Sequence of chain 43.E:
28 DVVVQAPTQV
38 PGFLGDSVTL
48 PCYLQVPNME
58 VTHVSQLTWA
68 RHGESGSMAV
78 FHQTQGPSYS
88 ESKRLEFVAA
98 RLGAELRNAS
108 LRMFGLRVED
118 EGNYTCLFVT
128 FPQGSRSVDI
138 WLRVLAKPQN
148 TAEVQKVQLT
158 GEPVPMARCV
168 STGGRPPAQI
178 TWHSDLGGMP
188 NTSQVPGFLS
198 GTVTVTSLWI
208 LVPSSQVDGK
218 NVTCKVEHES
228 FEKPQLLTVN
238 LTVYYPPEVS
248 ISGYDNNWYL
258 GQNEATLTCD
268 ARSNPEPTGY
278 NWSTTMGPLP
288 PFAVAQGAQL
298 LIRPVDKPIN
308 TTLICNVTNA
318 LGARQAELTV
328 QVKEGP

Binding-site contacts:
Ligand atom O7 contacts residue ASN188 of chain 43.E at 4.2 Å.
Ligand atom O6 contacts residue ASN188 of chain 43.E at 4.5 Å.
Ligand atom C4 contacts residue ASN188 of chain 43.E at 4.2 Å.
Ligand atom C5 contacts residue ASN188 of chain 43.E at 3.6 Å.
Ligand atom C2 contacts residue ASN188 of chain 43.E at 2.6 Å.
Ligand atom C3 contacts residue ASN188 of chain 43.E at 3.9 Å.
Ligand atom N2 contacts residue ASN188 of chain 43.E at 3.1 Å (h-bond).
Ligand atom C7 contacts residue ASN188 of chain 43.E at 3.9 Å.
Ligand atom O5 contacts residue ASN188 of chain 43.E at 2.3 Å (h-bond).
Ligand atom C1 contacts residue ASN188 of chain 43.E at 1.4 Å.

A protein and the small-molecule ligand that binds it are described below.
Small molecule (SMILES): CC(=O)N[C@H]1[C@H](O[C@H]2[C@H](O)[C@@H](NC(C)=O)CO[C@@H]2CO)O[C@H](CO)[C@@H](O)[C@@H]1O